Sequence of chain 2.A:
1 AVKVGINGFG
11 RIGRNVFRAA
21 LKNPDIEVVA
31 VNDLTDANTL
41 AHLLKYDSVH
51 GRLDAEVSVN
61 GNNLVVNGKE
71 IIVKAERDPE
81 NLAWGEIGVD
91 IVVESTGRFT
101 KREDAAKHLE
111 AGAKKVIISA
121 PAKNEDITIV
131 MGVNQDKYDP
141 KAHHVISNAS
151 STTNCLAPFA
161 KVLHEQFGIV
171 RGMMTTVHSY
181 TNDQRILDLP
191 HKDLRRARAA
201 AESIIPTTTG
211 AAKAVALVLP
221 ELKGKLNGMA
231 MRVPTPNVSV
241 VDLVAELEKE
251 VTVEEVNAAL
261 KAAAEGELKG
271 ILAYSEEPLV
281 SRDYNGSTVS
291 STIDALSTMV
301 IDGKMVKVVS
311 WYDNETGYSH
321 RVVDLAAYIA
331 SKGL

This small molecule binds to this protein.
Small molecule (SMILES): O=C[C@H](O)COP(=O)(O)O

Binding-site contacts:
Ligand atom O3P contacts residue ARG196 of chain 2.A at 3.1 Å (salt-bridge).
Ligand atom C2 contacts residue SER150 of chain 2.A at 4.0 Å.
Ligand atom O1 contacts residue ASN314 of chain 2.A at 3.9 Å.
Ligand atom C2 contacts residue THR152 of chain 2.A at 4.5 Å.
Ligand atom C1 contacts residue THR152 of chain 2.A at 3.2 Å.
Ligand atom P contacts residue ARG232 of chain 2.A at 3.5 Å.
Ligand atom O1P contacts residue ARG232 of chain 2.A at 3.9 Å.
Ligand atom C3 contacts residue ARG232 of chain 2.A at 3.7 Å.
Ligand atom O1 contacts residue NAD1 of chain 2.E at 4.0 Å.
Ligand atom O1P contacts residue NAD1 of chain 2.E at 3.5 Å (h-bond).
Ligand atom O2 contacts residue SER151 of chain 2.A at 3.5 Å (h-bond).
Ligand atom P contacts residue NAD1 of chain 2.E at 3.7 Å.
Ligand atom O3P contacts residue NAD1 of chain 2.E at 4.0 Å.
Ligand atom O2P contacts residue ASP183 of chain 2.A at 4.2 Å.
Ligand atom O1 contacts residue THR152 of chain 2.A at 3.7 Å.
Ligand atom C3 contacts residue NAD1 of chain 2.E at 4.4 Å.
Ligand atom O2P contacts residue ARG232 of chain 2.A at 2.6 Å (salt-bridge).
Ligand atom P contacts residue ARG196 of chain 2.A at 4.1 Å.
Ligand atom O2P contacts residue ARG196 of chain 2.A at 4.0 Å.
Ligand atom O4P contacts residue NAD1 of chain 2.E at 3.0 Å (h-bond).
Ligand atom O4P contacts residue ASP183 of chain 2.A at 4.1 Å.
Ligand atom C2 contacts residue NAD1 of chain 2.E at 4.4 Å.
Ligand atom C1 contacts residue SER150 of chain 2.A at 4.4 Å.
Ligand atom C3 contacts residue HIS178 of chain 2.A at 3.9 Å.
Ligand atom O2 contacts residue NAD1 of chain 2.E at 3.2 Å.
Ligand atom O2P contacts residue THR181 of chain 2.A at 2.4 Å (h-bond).
Ligand atom O3P contacts residue ASP183 of chain 2.A at 3.7 Å.
Ligand atom P contacts residue ASP183 of chain 2.A at 4.1 Å.
Ligand atom O1 contacts residue SER151 of chain 2.A at 2.4 Å (h-bond).
Ligand atom O4P contacts residue THR181 of chain 2.A at 3.8 Å.
Ligand atom O2 contacts residue SER150 of chain 2.A at 3.6 Å.
Ligand atom O1 contacts residue TYR312 of chain 2.A at 4.4 Å.
Ligand atom O1 contacts residue HIS178 of chain 2.A at 2.6 Å (h-bond).
Ligand atom C1 contacts residue HIS178 of chain 2.A at 3.0 Å.
Ligand atom O3P contacts residue ARG232 of chain 2.A at 3.6 Å.
Ligand atom C1 contacts residue SER151 of chain 2.A at 3.3 Å.
Ligand atom O3P contacts residue THR181 of chain 2.A at 4.3 Å.
Ligand atom C2 contacts residue HIS178 of chain 2.A at 4.1 Å.
Ligand atom C2 contacts residue SER151 of chain 2.A at 4.3 Å.
Ligand atom P contacts residue THR181 of chain 2.A at 3.6 Å.